Sequence of chain 1.A:
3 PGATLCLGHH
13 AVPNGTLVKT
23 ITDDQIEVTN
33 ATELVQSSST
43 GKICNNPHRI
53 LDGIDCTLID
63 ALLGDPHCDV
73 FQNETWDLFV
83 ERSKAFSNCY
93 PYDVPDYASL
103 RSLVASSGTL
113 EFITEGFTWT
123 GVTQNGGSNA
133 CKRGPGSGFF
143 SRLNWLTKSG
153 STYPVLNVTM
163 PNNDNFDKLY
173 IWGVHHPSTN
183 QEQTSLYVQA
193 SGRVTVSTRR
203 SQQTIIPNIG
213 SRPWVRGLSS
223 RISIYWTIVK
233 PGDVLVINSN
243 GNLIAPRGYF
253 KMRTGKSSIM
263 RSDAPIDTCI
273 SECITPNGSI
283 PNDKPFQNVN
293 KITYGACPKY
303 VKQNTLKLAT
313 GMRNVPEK

A small-molecule ligand and the protein it binds are described below.
Small molecule (SMILES): CC(=O)N[C@H]1[C@H](O[C@H]2[C@H](O)[C@@H](NC(C)=O)CO[C@@H]2CO)O[C@H](CO)[C@@H](O[C@@H]2O[C@H](CO[C@H]3O[C@H](CO)[C@@H](O)[C@H](O)[C@@H]3O)[C@@H](O)[C@H](O[C@H]3O[C@H](C)[C@@H](O)[C@H](O)[C@@H]3O)[C@@H]2O)[C@@H]1O

Sequence of chain 1.E:
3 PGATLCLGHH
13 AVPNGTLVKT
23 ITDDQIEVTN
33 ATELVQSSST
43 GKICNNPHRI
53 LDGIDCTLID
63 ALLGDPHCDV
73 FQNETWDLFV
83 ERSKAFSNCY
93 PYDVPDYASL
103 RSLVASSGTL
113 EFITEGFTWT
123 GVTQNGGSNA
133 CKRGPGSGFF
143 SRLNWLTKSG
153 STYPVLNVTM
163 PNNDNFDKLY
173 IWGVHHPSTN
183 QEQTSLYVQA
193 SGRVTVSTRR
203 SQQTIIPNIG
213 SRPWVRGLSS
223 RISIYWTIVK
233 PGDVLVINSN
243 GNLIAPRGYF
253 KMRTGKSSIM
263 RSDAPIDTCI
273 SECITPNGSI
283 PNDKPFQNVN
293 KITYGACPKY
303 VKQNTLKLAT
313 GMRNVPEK

Binding-site contacts:
Ligand atom C7 contacts residue ASN159 of chain 1.E at 3.8 Å.
Ligand atom O7 contacts residue ASN159 of chain 1.E at 4.2 Å.
Ligand atom C4 contacts residue ASN159 of chain 1.E at 4.2 Å.
Ligand atom C4 contacts residue TRP216 of chain 1.A at 3.9 Å (hydrophobic).
Ligand atom O6 contacts residue TRP216 of chain 1.A at 3.7 Å.
Ligand atom C2 contacts residue SER213 of chain 1.A at 3.9 Å.
Ligand atom C7 contacts residue PRO215 of chain 1.A at 4.4 Å (hydrophobic).
Ligand atom C3 contacts residue SER213 of chain 1.A at 4.1 Å.
Ligand atom C1 contacts residue ASN159 of chain 1.E at 1.4 Å.
Ligand atom C3 contacts residue ASN159 of chain 1.E at 3.8 Å.
Ligand atom N2 contacts residue TRP216 of chain 1.A at 4.2 Å.
Ligand atom O6 contacts residue THR161 of chain 1.E at 3.9 Å.
Ligand atom O7 contacts residue TRP216 of chain 1.A at 2.7 Å (h-bond).
Ligand atom O5 contacts residue ASN159 of chain 1.E at 2.4 Å (h-bond).
Ligand atom C2 contacts residue TRP216 of chain 1.A at 3.8 Å (hydrophobic).
Ligand atom C5 contacts residue ASN159 of chain 1.E at 3.6 Å.
Ligand atom O7 contacts residue ARG214 of chain 1.A at 4.1 Å.
Ligand atom C1 contacts residue TRP216 of chain 1.A at 4.0 Å (hydrophobic).
Ligand atom C6 contacts residue THR161 of chain 1.E at 3.6 Å.
Ligand atom C3 contacts residue TRP216 of chain 1.A at 4.1 Å (hydrophobic).
Ligand atom C6 contacts residue TRP216 of chain 1.A at 3.1 Å (hydrophobic).
Ligand atom C8 contacts residue SER213 of chain 1.A at 3.6 Å.
Ligand atom C5 contacts residue TRP216 of chain 1.A at 3.3 Å (hydrophobic).
Ligand atom C1 contacts residue SER213 of chain 1.A at 4.1 Å.
Ligand atom C3 contacts residue TRP216 of chain 1.A at 4.3 Å (hydrophobic).
Ligand atom C2 contacts residue ASN159 of chain 1.E at 2.5 Å.
Ligand atom O3 contacts residue TRP216 of chain 1.A at 3.5 Å.
Ligand atom C4 contacts residue TRP216 of chain 1.A at 4.2 Å (hydrophobic).
Ligand atom N2 contacts residue SER213 of chain 1.A at 3.0 Å (h-bond).
Ligand atom N2 contacts residue ASN159 of chain 1.E at 2.9 Å (h-bond).
Ligand atom C8 contacts residue VAL236 of chain 1.E at 4.0 Å (hydrophobic).
Ligand atom O6 contacts residue TRP216 of chain 1.A at 4.5 Å.
Ligand atom C7 contacts residue SER213 of chain 1.A at 3.8 Å.
Ligand atom O5 contacts residue TRP216 of chain 1.A at 4.4 Å.
Ligand atom C8 contacts residue VAL238 of chain 1.E at 4.4 Å (hydrophobic).
Ligand atom O7 contacts residue PRO215 of chain 1.A at 3.4 Å.
Ligand atom C8 contacts residue THR161 of chain 1.E at 3.4 Å.
Ligand atom O4 contacts residue TRP216 of chain 1.A at 3.9 Å.
Ligand atom O5 contacts residue TRP216 of chain 1.A at 3.9 Å.
Ligand atom C7 contacts residue TRP216 of chain 1.A at 3.8 Å (hydrophobic).